The small molecule below binds the protein below.
Small molecule (SMILES): [H]/N=C(\N)N[C@H]1C=C(C(=O)O)C[C@@H](OC(CC)CC)[C@@H]1NC(C)=O

Sequence of chain 4.A:
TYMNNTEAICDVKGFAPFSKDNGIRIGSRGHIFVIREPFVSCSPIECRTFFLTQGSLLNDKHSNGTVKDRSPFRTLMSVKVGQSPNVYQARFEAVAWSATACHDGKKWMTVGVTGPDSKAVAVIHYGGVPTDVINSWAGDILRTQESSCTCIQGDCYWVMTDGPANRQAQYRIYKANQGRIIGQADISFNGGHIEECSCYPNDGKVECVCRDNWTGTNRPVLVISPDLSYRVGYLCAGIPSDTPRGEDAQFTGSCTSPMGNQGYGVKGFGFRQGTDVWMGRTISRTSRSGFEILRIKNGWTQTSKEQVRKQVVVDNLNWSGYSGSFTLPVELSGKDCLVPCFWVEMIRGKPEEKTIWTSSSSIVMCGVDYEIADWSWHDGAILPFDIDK

Binding-site contacts:
Ligand atom CAV contacts residue TYR322 of chain 4.A at 3.8 Å (hydrophobic).
Ligand atom CAK contacts residue ARG143 of chain 4.A at 3.1 Å.
Ligand atom CAC contacts residue TRP97 of chain 4.A at 3.7 Å (hydrophobic).
Ligand atom NAD contacts residue ASP69 of chain 4.A at 2.7 Å (salt-bridge).
Ligand atom OAG contacts residue ARG211 of chain 4.A at 3.4 Å (salt-bridge).
Ligand atom CAB contacts residue ARG143 of chain 4.A at 3.5 Å.
Ligand atom OAH contacts residue ARG288 of chain 4.A at 3.2 Å (salt-bridge).
Ligand atom CAT contacts residue GLU195 of chain 4.A at 3.8 Å.
Ligand atom OAF contacts residue ARG70 of chain 4.A at 3.0 Å (salt-bridge).
Ligand atom CAA contacts residue ASN213 of chain 4.A at 3.2 Å.
Ligand atom CAR contacts residue TYR322 of chain 4.A at 3.3 Å (hydrophobic).
Ligand atom NAE contacts residue TRP97 of chain 4.A at 2.8 Å (h-bond).
Ligand atom CAL contacts residue ARG211 of chain 4.A at 3.8 Å.
Ligand atom CAV contacts residue GLU196 of chain 4.A at 3.3 Å.
Ligand atom NAM contacts residue GLU37 of chain 4.A at 3.5 Å (salt-bridge).
Ligand atom OAG contacts residue ARG288 of chain 4.A at 2.9 Å (salt-bridge).
Ligand atom CAU contacts residue ASP69 of chain 4.A at 3.5 Å.
Ligand atom NAD contacts residue TRP97 of chain 4.A at 2.8 Å (h-bond).
Ligand atom CAL contacts residue TYR322 of chain 4.A at 3.5 Å (hydrophobic).
Ligand atom CAJ contacts residue GLU196 of chain 4.A at 3.4 Å.
Ligand atom CAI contacts residue TYR322 of chain 4.A at 3.4 Å (hydrophobic).
Ligand atom CAW contacts residue ASP69 of chain 4.A at 3.9 Å.
Ligand atom CAR contacts residue ARG288 of chain 4.A at 3.7 Å.
Ligand atom CAS contacts residue TYR322 of chain 4.A at 3.1 Å (hydrophobic).
Ligand atom CAQ contacts residue TRP97 of chain 4.A at 3.2 Å (hydrophobic).
Ligand atom OAF contacts residue ASP69 of chain 4.A at 3.5 Å.
Ligand atom CAJ contacts residue ARG211 of chain 4.A at 3.5 Å.
Ligand atom NAE contacts residue GLU146 of chain 4.A at 3.6 Å (salt-bridge).
Ligand atom CAJ contacts residue GLU195 of chain 4.A at 3.8 Å.
Ligand atom CAK contacts residue GLU195 of chain 4.A at 3.3 Å.
Ligand atom OAH contacts residue ARG36 of chain 4.A at 2.6 Å (salt-bridge).
Ligand atom CAQ contacts residue GLU37 of chain 4.A at 3.7 Å.
Ligand atom OAG contacts residue TYR322 of chain 4.A at 3.6 Å.
Ligand atom CAI contacts residue ASP69 of chain 4.A at 3.3 Å.
Ligand atom NAM contacts residue ASP69 of chain 4.A at 3.0 Å (salt-bridge).
Ligand atom CAI contacts residue GLU37 of chain 4.A at 3.7 Å.
Ligand atom NAD contacts residue ARG74 of chain 4.A at 3.3 Å (salt-bridge).
Ligand atom CAT contacts residue GLU196 of chain 4.A at 3.6 Å.
Ligand atom CAA contacts residue ARG211 of chain 4.A at 3.7 Å.
Ligand atom CAR contacts residue ARG36 of chain 4.A at 3.8 Å.